Binding-site contacts:
Ligand atom C8 contacts residue LYS26 of chain 1.E at 3.0 Å.
Ligand atom O7 contacts residue ASN27 of chain 1.E at 3.5 Å (h-bond).
Ligand atom C8 contacts residue ASP21 of chain 1.E at 3.8 Å.
Ligand atom C2 contacts residue ASN27 of chain 1.E at 2.3 Å.
Ligand atom C1 contacts residue ASN27 of chain 1.E at 1.4 Å.
Ligand atom O5 contacts residue GLN19 of chain 1.E at 4.1 Å.
Ligand atom C5 contacts residue ASN27 of chain 1.E at 3.6 Å.
Ligand atom C4 contacts residue ASN27 of chain 1.E at 4.2 Å.
Ligand atom O5 contacts residue ASN27 of chain 1.E at 2.4 Å (h-bond).
Ligand atom O7 contacts residue LYS26 of chain 1.E at 4.2 Å.
Ligand atom C7 contacts residue LYS26 of chain 1.E at 4.0 Å.
Ligand atom C7 contacts residue ASN27 of chain 1.E at 3.3 Å.
Ligand atom C1 contacts residue GLN19 of chain 1.E at 3.7 Å.
Ligand atom C3 contacts residue ASN27 of chain 1.E at 3.7 Å.
Ligand atom C8 contacts residue ASN27 of chain 1.E at 4.3 Å.
Ligand atom N2 contacts residue ASN27 of chain 1.E at 2.7 Å (h-bond).

Sequence of chain 1.E:
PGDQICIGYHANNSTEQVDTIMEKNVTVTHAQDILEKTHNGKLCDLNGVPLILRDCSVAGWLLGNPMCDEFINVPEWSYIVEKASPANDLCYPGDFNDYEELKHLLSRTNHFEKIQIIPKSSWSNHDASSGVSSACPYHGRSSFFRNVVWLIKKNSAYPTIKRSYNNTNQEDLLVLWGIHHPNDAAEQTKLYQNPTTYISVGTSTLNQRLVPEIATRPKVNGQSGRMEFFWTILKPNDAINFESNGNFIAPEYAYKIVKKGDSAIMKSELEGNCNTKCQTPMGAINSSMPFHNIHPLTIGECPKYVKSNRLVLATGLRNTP

A small-molecule ligand and the protein it binds are described below.
Small molecule (SMILES): CC(=O)N[C@H]1[C@H](O[C@H]2[C@H](O)[C@@H](NC(C)=O)CO[C@@H]2CO)O[C@H](CO)[C@@H](O[C@@H]2O[C@H](CO)[C@@H](O)[C@H](O)[C@@H]2O)[C@@H]1O